A protein and the small-molecule ligand that binds it are described below.
Small molecule (SMILES): CC(=O)N[C@@H]1[C@@H](O)[C@H](O)[C@@H](CO)O[C@H]1O

Sequence of chain 1.C:
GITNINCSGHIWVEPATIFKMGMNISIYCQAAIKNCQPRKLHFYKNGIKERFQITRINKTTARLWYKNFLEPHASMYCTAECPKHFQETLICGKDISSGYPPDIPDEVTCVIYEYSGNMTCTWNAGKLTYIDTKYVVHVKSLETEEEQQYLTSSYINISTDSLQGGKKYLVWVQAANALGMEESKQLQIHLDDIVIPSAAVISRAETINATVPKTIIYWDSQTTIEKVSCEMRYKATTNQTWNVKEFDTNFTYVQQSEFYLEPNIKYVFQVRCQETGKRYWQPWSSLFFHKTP

Binding-site contacts:
Ligand atom C3 contacts residue ASN58 of chain 1.C at 3.8 Å.
Ligand atom C7 contacts residue THR60 of chain 1.C at 4.3 Å.
Ligand atom O5 contacts residue ASN58 of chain 1.C at 2.3 Å (h-bond).
Ligand atom C6 contacts residue ASN58 of chain 1.C at 4.3 Å.
Ligand atom O5 contacts residue THR61 of chain 1.C at 3.8 Å.
Ligand atom C7 contacts residue ASN58 of chain 1.C at 3.8 Å.
Ligand atom C6 contacts residue GLN30 of chain 1.C at 4.2 Å.
Ligand atom C4 contacts residue ASN58 of chain 1.C at 4.1 Å.
Ligand atom O7 contacts residue ASN58 of chain 1.C at 4.0 Å.
Ligand atom C1 contacts residue ASN58 of chain 1.C at 1.4 Å.
Ligand atom C5 contacts residue ASN58 of chain 1.C at 3.6 Å.
Ligand atom O7 contacts residue THR60 of chain 1.C at 3.4 Å (h-bond).
Ligand atom C4 contacts residue GLN30 of chain 1.C at 4.4 Å.
Ligand atom O6 contacts residue ILE57 of chain 1.C at 4.4 Å.
Ligand atom O4 contacts residue GLN30 of chain 1.C at 4.2 Å.
Ligand atom O7 contacts residue GLN30 of chain 1.C at 4.4 Å.
Ligand atom C2 contacts residue ASN58 of chain 1.C at 2.4 Å.
Ligand atom C1 contacts residue THR61 of chain 1.C at 4.4 Å.
Ligand atom N2 contacts residue ASN58 of chain 1.C at 3.0 Å (h-bond).
Ligand atom O6 contacts residue ASN58 of chain 1.C at 4.3 Å.
Ligand atom C6 contacts residue THR61 of chain 1.C at 3.8 Å.
Ligand atom C5 contacts residue GLN30 of chain 1.C at 3.6 Å.
Ligand atom C5 contacts residue THR61 of chain 1.C at 3.8 Å.
Ligand atom C1 contacts residue THR60 of chain 1.C at 4.0 Å.